The small molecule below binds the protein below.
Small molecule (SMILES): CC(=O)N[C@@H]1[C@@H](O)[C@H](O)[C@@H](CO)O[C@H]1O

Sequence of chain 1.B:
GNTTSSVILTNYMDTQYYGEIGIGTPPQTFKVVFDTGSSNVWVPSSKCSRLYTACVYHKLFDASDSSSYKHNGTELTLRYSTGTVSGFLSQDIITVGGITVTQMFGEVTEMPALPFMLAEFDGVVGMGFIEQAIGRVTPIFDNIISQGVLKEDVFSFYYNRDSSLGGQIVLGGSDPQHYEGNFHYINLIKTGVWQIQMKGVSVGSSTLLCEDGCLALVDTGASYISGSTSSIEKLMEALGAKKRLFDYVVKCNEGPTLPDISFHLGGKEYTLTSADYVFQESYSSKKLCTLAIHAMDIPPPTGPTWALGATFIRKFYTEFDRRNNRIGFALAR

Binding-site contacts:
Ligand atom C6 contacts residue ASN72 of chain 1.B at 3.7 Å.
Ligand atom C4 contacts residue ASN72 of chain 1.B at 4.1 Å.
Ligand atom C1 contacts residue ASN72 of chain 1.B at 1.4 Å.
Ligand atom O7 contacts residue ASN72 of chain 1.B at 3.3 Å (h-bond).
Ligand atom N2 contacts residue THR74 of chain 1.B at 3.6 Å (h-bond).
Ligand atom C8 contacts residue ASN72 of chain 1.B at 3.4 Å.
Ligand atom C6 contacts residue MET104 of chain 1.B at 3.7 Å (hydrophobic).
Ligand atom C7 contacts residue ASN72 of chain 1.B at 3.5 Å.
Ligand atom N2 contacts residue ASN72 of chain 1.B at 3.1 Å (h-bond).
Ligand atom O7 contacts residue HIS71 of chain 1.B at 4.5 Å.
Ligand atom C8 contacts residue THR74 of chain 1.B at 4.1 Å.
Ligand atom C1 contacts residue THR74 of chain 1.B at 3.7 Å.
Ligand atom C5 contacts residue MET104 of chain 1.B at 4.3 Å (hydrophobic).
Ligand atom C2 contacts residue ASN72 of chain 1.B at 2.5 Å.
Ligand atom C1 contacts residue MET104 of chain 1.B at 4.4 Å (hydrophobic).
Ligand atom O6 contacts residue MET104 of chain 1.B at 4.1 Å.
Ligand atom C2 contacts residue THR74 of chain 1.B at 4.2 Å.
Ligand atom O5 contacts residue MET104 of chain 1.B at 3.7 Å.
Ligand atom O5 contacts residue ASN72 of chain 1.B at 2.4 Å (h-bond).
Ligand atom C5 contacts residue ASN72 of chain 1.B at 3.5 Å.
Ligand atom C7 contacts residue THR74 of chain 1.B at 4.1 Å.
Ligand atom C3 contacts residue ASN72 of chain 1.B at 3.8 Å.